This small molecule binds to this protein.
Small molecule (SMILES): O=C(O)COc1cc(F)ccc1C(=O)NCc1cccc([N+](=O)[O-])c1

Binding-site contacts:
Ligand atom C10 contacts residue CYS304 of chain 1.A at 3.7 Å (hydrophobic).
Ligand atom O8 contacts residue PRO311 of chain 1.A at 3.7 Å.
Ligand atom C12 contacts residue TRP112 of chain 1.A at 3.5 Å (hydrophobic).
Ligand atom C12 contacts residue TRP80 of chain 1.A at 3.8 Å (hydrophobic).
Ligand atom C5 contacts residue GLY301 of chain 1.A at 3.7 Å.
Ligand atom C22 contacts residue PHE123 of chain 1.A at 3.7 Å (hydrophobic).
Ligand atom N7 contacts residue CYS304 of chain 1.A at 3.7 Å.
Ligand atom C5 contacts residue TRP112 of chain 1.A at 3.4 Å (hydrophobic).
Ligand atom O36 contacts residue HIS111 of chain 1.A at 3.3 Å (h-bond).
Ligand atom C6 contacts residue TRP112 of chain 1.A at 3.3 Å (hydrophobic).
Ligand atom O20 contacts residue PHE123 of chain 1.A at 3.7 Å.
Ligand atom O20 contacts residue CIT1 of chain 1.E at 3.3 Å (h-bond).
Ligand atom C32 contacts residue TRP21 of chain 1.A at 3.7 Å (hydrophobic).
Ligand atom C6 contacts residue CYS304 of chain 1.A at 3.8 Å (hydrophobic).
Ligand atom O8 contacts residue THR114 of chain 1.A at 3.4 Å.
Ligand atom N7 contacts residue TRP112 of chain 1.A at 3.4 Å.
Ligand atom O36 contacts residue TRP112 of chain 1.A at 2.9 Å (h-bond).
Ligand atom O34 contacts residue HIS111 of chain 1.A at 2.7 Å (h-bond).
Ligand atom C28 contacts residue TRP21 of chain 1.A at 3.2 Å (hydrophobic).
Ligand atom C10 contacts residue THR114 of chain 1.A at 3.5 Å.
Ligand atom O9 contacts residue TRP112 of chain 1.A at 3.5 Å.
Ligand atom F27 contacts residue TYR49 of chain 1.A at 3.7 Å.
Ligand atom F27 contacts residue TRP21 of chain 1.A at 3.7 Å.
Ligand atom C4 contacts residue TRP112 of chain 1.A at 3.4 Å (hydrophobic).
Ligand atom C10 contacts residue TRP112 of chain 1.A at 3.6 Å (hydrophobic).
Ligand atom C3 contacts residue CIT1 of chain 1.E at 3.5 Å.
Ligand atom C11 contacts residue TRP112 of chain 1.A at 3.6 Å (hydrophobic).
Ligand atom O8 contacts residue CYS304 of chain 1.A at 3.5 Å.
Ligand atom C33 contacts residue NAP1 of chain 1.B at 3.4 Å.
Ligand atom C3 contacts residue TRP112 of chain 1.A at 3.3 Å (hydrophobic).
Ligand atom F27 contacts residue VAL48 of chain 1.A at 3.3 Å.
Ligand atom C26 contacts residue TRP21 of chain 1.A at 3.8 Å (hydrophobic).
Ligand atom C33 contacts residue HIS111 of chain 1.A at 3.4 Å.
Ligand atom C32 contacts residue NAP1 of chain 1.B at 3.6 Å.
Ligand atom O36 contacts residue NAP1 of chain 1.B at 3.5 Å (h-bond).
Ligand atom O31 contacts residue TRP21 of chain 1.A at 3.5 Å.
Ligand atom O34 contacts residue TYR49 of chain 1.A at 2.7 Å (h-bond).
Ligand atom O34 contacts residue NAP1 of chain 1.B at 3.0 Å.
Ligand atom O9 contacts residue GLY301 of chain 1.A at 3.4 Å.
Ligand atom O9 contacts residue TYR310 of chain 1.A at 3.4 Å.

Sequence of chain 1.A:
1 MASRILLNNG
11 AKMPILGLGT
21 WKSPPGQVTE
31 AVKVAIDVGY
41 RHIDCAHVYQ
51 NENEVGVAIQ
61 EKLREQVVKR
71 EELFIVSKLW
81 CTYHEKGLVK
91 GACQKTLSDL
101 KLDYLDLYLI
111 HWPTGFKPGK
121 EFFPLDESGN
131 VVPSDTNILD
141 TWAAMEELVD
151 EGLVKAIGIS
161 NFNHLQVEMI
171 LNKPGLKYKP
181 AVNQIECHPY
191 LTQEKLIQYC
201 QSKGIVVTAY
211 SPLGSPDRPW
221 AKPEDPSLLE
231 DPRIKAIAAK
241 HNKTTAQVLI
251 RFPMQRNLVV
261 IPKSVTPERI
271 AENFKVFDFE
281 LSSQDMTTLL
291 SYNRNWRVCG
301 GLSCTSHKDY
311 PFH